Binding-site contacts:
Ligand atom C2 contacts residue CYS43 of chain 1.A at 2.6 Å (hydrophobic).
Ligand atom C2 contacts residue GLU44 of chain 1.A at 4.5 Å.
Ligand atom C1 contacts residue CYS43 of chain 1.A at 2.3 Å (hydrophobic).
Ligand atom C8 contacts residue ASN47 of chain 1.A at 4.0 Å.
Ligand atom C12 contacts residue ASN47 of chain 1.A at 3.6 Å.
Ligand atom N2 contacts residue VAL51 of chain 1.A at 3.8 Å.
Ligand atom N2 contacts residue SER8 of chain 1.B at 4.5 Å.
Ligand atom N1 contacts residue LEU48 of chain 1.A at 3.6 Å.
Ligand atom C2 contacts residue ASN47 of chain 1.A at 4.4 Å.
Ligand atom C9 contacts residue ASN47 of chain 1.A at 4.4 Å.
Ligand atom N2 contacts residue GLU19 of chain 1.A at 2.6 Å (salt-bridge).
Ligand atom C8 contacts residue GLU44 of chain 1.A at 3.7 Å.
Ligand atom C contacts residue GLN10 of chain 1.B at 3.4 Å.
Ligand atom C5 contacts residue GLU44 of chain 1.A at 3.8 Å.
Ligand atom C13 contacts residue GLU19 of chain 1.A at 3.6 Å.
Ligand atom C7 contacts residue GLU44 of chain 1.A at 4.0 Å.
Ligand atom O contacts residue ASN47 of chain 1.A at 3.7 Å.
Ligand atom S contacts residue SER8 of chain 1.B at 3.0 Å.
Ligand atom C12 contacts residue SER8 of chain 1.B at 4.2 Å.
Ligand atom O contacts residue CYS43 of chain 1.A at 3.0 Å (h-bond).
Ligand atom C4 contacts residue GLU44 of chain 1.A at 3.9 Å.
Ligand atom S contacts residue ASN47 of chain 1.A at 3.7 Å.
Ligand atom C2 contacts residue GLN10 of chain 1.B at 3.8 Å.
Ligand atom N contacts residue CYS43 of chain 1.A at 3.5 Å (h-bond).
Ligand atom O contacts residue GLN10 of chain 1.B at 3.0 Å.
Ligand atom C3 contacts residue GLU44 of chain 1.A at 3.8 Å.
Ligand atom C13 contacts residue LEU48 of chain 1.A at 4.2 Å (hydrophobic).
Ligand atom O contacts residue LEU9 of chain 1.B at 4.1 Å.
Ligand atom N1 contacts residue GLU19 of chain 1.A at 2.9 Å (salt-bridge).
Ligand atom C6 contacts residue GLU44 of chain 1.A at 3.9 Å.
Ligand atom C10 contacts residue GLU44 of chain 1.A at 4.3 Å.
Ligand atom N contacts residue GLU44 of chain 1.A at 3.9 Å.
Ligand atom C9 contacts residue GLU44 of chain 1.A at 4.4 Å.
Ligand atom C contacts residue CYS43 of chain 1.A at 1.8 Å (hydrophobic).
Ligand atom C11 contacts residue ASN47 of chain 1.A at 4.4 Å.
Ligand atom C1 contacts residue GLN10 of chain 1.B at 3.8 Å.

Sequence of chain 1.A:
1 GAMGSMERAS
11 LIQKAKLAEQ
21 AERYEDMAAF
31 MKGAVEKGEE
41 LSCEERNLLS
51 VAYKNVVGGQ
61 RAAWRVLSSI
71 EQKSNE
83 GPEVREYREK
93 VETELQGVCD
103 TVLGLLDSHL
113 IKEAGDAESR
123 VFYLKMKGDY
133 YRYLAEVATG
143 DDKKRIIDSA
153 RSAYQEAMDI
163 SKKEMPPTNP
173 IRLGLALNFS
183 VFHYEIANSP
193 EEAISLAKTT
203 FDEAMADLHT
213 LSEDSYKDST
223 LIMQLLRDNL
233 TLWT

Sequence of chain 1.B:
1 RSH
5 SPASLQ

The small molecule below binds the protein below.
Small molecule (SMILES): [H]/N=C(/N)c1cc(-c2cccc(NC(=O)CC)c2)cs1